Binding-site contacts:
Ligand atom C4 contacts residue GLU294 of chain 4.A at 3.7 Å.
Ligand atom O5 contacts residue THR310 of chain 4.A at 3.3 Å (h-bond).
Ligand atom O3 contacts residue GLN311 of chain 4.A at 3.5 Å.
Ligand atom O5 contacts residue ASN120 of chain 2.A at 2.4 Å (h-bond).
Ligand atom C5 contacts residue THR310 of chain 4.A at 3.6 Å.
Ligand atom C4 contacts residue ILE287 of chain 4.A at 3.7 Å (hydrophobic).
Ligand atom O2 contacts residue LEU296 of chain 4.A at 3.5 Å.
Ligand atom O5 contacts residue GLY312 of chain 4.A at 3.7 Å.
Ligand atom O5 contacts residue GLN375 of chain 4.A at 3.7 Å.
Ligand atom O3 contacts residue ASP250 of chain 4.A at 2.9 Å (salt-bridge).
Ligand atom O3 contacts residue GLY312 of chain 4.A at 3.0 Å (h-bond).
Ligand atom C6 contacts residue LEU373 of chain 4.A at 3.5 Å (hydrophobic).
Ligand atom O6 contacts residue GLN375 of chain 4.A at 3.1 Å.
Ligand atom C6 contacts residue ILE285 of chain 4.A at 3.5 Å (hydrophobic).
Ligand atom C3 contacts residue GLY312 of chain 4.A at 3.5 Å.
Ligand atom O3 contacts residue GLU294 of chain 4.A at 2.7 Å (salt-bridge).
Ligand atom O2 contacts residue GLY312 of chain 4.A at 3.1 Å.
Ligand atom O7 contacts residue ARG140 of chain 2.A at 3.2 Å (salt-bridge).
Ligand atom C6 contacts residue ASP250 of chain 4.A at 3.7 Å.
Ligand atom C8 contacts residue PHE372 of chain 4.A at 3.5 Å (hydrophobic).
Ligand atom O4 contacts residue ARG247 of chain 4.A at 3.5 Å (salt-bridge).
Ligand atom C6 contacts residue PRO309 of chain 4.A at 3.7 Å (hydrophobic).
Ligand atom O3 contacts residue ASN249 of chain 4.A at 2.9 Å (h-bond).
Ligand atom C7 contacts residue ASN120 of chain 2.A at 3.2 Å.
Ligand atom C5 contacts residue ASN120 of chain 2.A at 3.7 Å.
Ligand atom O2 contacts residue ASN249 of chain 4.A at 3.1 Å (h-bond).
Ligand atom N2 contacts residue ASN120 of chain 2.A at 2.9 Å (h-bond).
Ligand atom O7 contacts residue ASN120 of chain 2.A at 3.1 Å (h-bond).
Ligand atom C2 contacts residue ASN120 of chain 2.A at 2.4 Å.
Ligand atom O3 contacts residue ARG283 of chain 4.A at 3.3 Å (salt-bridge).
Ligand atom O6 contacts residue ASP250 of chain 4.A at 2.8 Å (salt-bridge).
Ligand atom C3 contacts residue GLU294 of chain 4.A at 3.3 Å.
Ligand atom O3 contacts residue LEU296 of chain 4.A at 3.7 Å.
Ligand atom O4 contacts residue ILE287 of chain 4.A at 3.4 Å.
Ligand atom O5 contacts residue ASP250 of chain 4.A at 3.8 Å.
Ligand atom C1 contacts residue ASN120 of chain 2.A at 1.5 Å.
Ligand atom O4 contacts residue GLU294 of chain 4.A at 3.0 Å (salt-bridge).
Ligand atom C6 contacts residue THR310 of chain 4.A at 3.4 Å.
Ligand atom O5 contacts residue GLY374 of chain 4.A at 3.3 Å.
Ligand atom O6 contacts residue ILE285 of chain 4.A at 3.3 Å (h-bond).

Sequence of chain 2.A:
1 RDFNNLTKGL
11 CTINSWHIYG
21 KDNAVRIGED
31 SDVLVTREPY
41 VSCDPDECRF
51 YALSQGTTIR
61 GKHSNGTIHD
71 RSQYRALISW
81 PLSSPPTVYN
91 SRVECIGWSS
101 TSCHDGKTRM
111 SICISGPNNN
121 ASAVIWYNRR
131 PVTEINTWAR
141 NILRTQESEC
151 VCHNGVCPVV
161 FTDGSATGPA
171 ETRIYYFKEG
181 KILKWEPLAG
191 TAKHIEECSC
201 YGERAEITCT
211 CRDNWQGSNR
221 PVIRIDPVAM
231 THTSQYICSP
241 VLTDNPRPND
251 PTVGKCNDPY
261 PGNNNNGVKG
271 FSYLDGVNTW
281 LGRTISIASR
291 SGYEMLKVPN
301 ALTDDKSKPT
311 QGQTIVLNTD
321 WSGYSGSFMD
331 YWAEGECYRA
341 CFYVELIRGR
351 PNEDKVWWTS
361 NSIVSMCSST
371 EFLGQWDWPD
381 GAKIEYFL

Sequence of chain 4.A:
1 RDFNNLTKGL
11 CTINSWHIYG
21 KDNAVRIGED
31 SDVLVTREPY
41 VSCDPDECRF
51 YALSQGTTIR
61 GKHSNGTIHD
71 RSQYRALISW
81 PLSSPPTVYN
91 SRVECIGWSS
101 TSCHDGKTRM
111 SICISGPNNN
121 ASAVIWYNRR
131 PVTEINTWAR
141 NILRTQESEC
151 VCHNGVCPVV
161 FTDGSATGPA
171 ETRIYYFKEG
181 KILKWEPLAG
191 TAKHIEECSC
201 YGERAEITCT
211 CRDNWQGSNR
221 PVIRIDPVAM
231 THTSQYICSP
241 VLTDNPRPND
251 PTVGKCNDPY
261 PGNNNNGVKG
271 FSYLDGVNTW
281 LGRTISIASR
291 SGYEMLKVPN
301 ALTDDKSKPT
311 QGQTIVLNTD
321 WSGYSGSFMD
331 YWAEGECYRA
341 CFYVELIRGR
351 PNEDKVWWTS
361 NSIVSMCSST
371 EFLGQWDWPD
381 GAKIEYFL

A protein and the small-molecule ligand that binds it are described below.
Small molecule (SMILES): CC(=O)N[C@H]1[C@H](O[C@H]2[C@H](O)[C@@H](NC(C)=O)CO[C@@H]2CO)O[C@H](CO)[C@@H](O[C@@H]2O[C@H](CO[C@H]3O[C@H](CO)[C@@H](O)[C@H](O)[C@@H]3O)[C@@H](O)[C@H](O[C@H]3O[C@H](CO)[C@@H](O)[C@H](O)[C@@H]3O[C@H]3O[C@H](CO)[C@@H](O)[C@H](O)[C@@H]3O[C@H]3O[C@H](CO)[C@@H](O)[C@H](O)[C@@H]3O)[C@@H]2O)[C@@H]1O